A small-molecule ligand and the protein it binds are described below.
Small molecule (SMILES): Nc1ncnc2c1ncn2[C@@H]1O[C@H](CO[P](=O)(O)O[P](=O)(O)NP(=O)(O)O)[C@@H](O)[C@H]1O

Sequence of chain 1.A:
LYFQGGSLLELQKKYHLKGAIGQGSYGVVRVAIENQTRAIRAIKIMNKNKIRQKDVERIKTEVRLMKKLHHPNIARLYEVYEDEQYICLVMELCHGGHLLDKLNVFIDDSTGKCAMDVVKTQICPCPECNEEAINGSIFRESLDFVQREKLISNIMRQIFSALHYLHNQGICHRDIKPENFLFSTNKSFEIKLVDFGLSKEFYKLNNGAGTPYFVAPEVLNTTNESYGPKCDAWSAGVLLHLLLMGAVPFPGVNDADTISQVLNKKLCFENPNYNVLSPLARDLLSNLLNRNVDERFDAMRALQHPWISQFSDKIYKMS

Binding-site contacts:
Ligand atom O1A contacts residue MG1 of chain 1.E at 1.9 Å.
Ligand atom N3 contacts residue ILE34 of chain 1.A at 3.8 Å.
Ligand atom O3A contacts residue MG1 of chain 1.E at 3.3 Å.
Ligand atom O1A contacts residue ASP213 of chain 1.A at 3.5 Å (salt-bridge).
Ligand atom O3' contacts residue HIS114 of chain 1.A at 2.9 Å (h-bond).
Ligand atom O2A contacts residue MG1 of chain 1.E at 3.1 Å.
Ligand atom PA contacts residue MG1 of chain 1.E at 2.7 Å.
Ligand atom N6 contacts residue GLU108 of chain 1.A at 2.8 Å (salt-bridge).
Ligand atom O2G contacts residue ASP213 of chain 1.A at 3.9 Å.
Ligand atom O4' contacts residue GLY35 of chain 1.A at 3.8 Å.
Ligand atom C2 contacts residue CYS110 of chain 1.A at 3.1 Å (hydrophobic).
Ligand atom N6 contacts residue MET107 of chain 1.A at 3.8 Å.
Ligand atom O3A contacts residue LYS57 of chain 1.A at 3.7 Å.
Ligand atom C3' contacts residue HIS114 of chain 1.A at 3.9 Å.
Ligand atom C6 contacts residue GLU108 of chain 1.A at 3.7 Å.
Ligand atom O3A contacts residue GLY37 of chain 1.A at 3.6 Å.
Ligand atom O1A contacts residue LYS57 of chain 1.A at 3.5 Å (salt-bridge).
Ligand atom C4 contacts residue LEU200 of chain 1.A at 3.5 Å (hydrophobic).
Ligand atom O2B contacts residue MG1 of chain 1.E at 2.4 Å.
Ligand atom O2G contacts residue MG1 of chain 1.E at 3.2 Å.
Ligand atom N1 contacts residue GLU108 of chain 1.A at 3.9 Å.
Ligand atom N3B contacts residue GLY37 of chain 1.A at 3.9 Å.
Ligand atom C2' contacts residue HIS114 of chain 1.A at 3.7 Å.
Ligand atom C2 contacts residue LEU109 of chain 1.A at 3.9 Å (hydrophobic).
Ligand atom O1B contacts residue GLY37 of chain 1.A at 3.4 Å.
Ligand atom O1B contacts residue SER38 of chain 1.A at 2.8 Å (h-bond).
Ligand atom PB contacts residue GLY37 of chain 1.A at 3.9 Å.
Ligand atom C5 contacts residue LEU200 of chain 1.A at 3.6 Å (hydrophobic).
Ligand atom O2' contacts residue HIS114 of chain 1.A at 2.8 Å (h-bond).
Ligand atom PB contacts residue MG1 of chain 1.E at 3.4 Å.
Ligand atom N1 contacts residue LEU109 of chain 1.A at 3.9 Å.
Ligand atom C5' contacts residue GLY37 of chain 1.A at 3.9 Å.
Ligand atom C6 contacts residue LEU200 of chain 1.A at 3.8 Å (hydrophobic).
Ligand atom C2 contacts residue LEU200 of chain 1.A at 3.7 Å (hydrophobic).
Ligand atom N3 contacts residue LEU200 of chain 1.A at 3.5 Å.
Ligand atom C5' contacts residue GLN36 of chain 1.A at 3.5 Å.
Ligand atom N1 contacts residue ALA55 of chain 1.A at 3.9 Å.
Ligand atom N1 contacts residue CYS110 of chain 1.A at 3.0 Å (h-bond).
Ligand atom O4' contacts residue VAL42 of chain 1.A at 3.5 Å.
Ligand atom N1 contacts residue LEU200 of chain 1.A at 3.8 Å.